This small molecule binds to this protein.
Small molecule (SMILES): CCCCCCCO[C@H]1CO[C@H](CO)[C@@H](O)[C@H](O)[C@@H]1O

Sequence of chain 1.B:
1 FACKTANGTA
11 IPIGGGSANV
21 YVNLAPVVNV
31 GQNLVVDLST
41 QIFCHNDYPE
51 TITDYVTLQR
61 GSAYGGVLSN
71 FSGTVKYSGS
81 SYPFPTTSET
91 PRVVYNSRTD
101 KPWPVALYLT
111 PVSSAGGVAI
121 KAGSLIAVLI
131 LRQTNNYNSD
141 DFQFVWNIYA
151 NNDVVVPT

Binding-site contacts:
Ligand atom O2 contacts residue ASP54 of chain 1.B at 2.5 Å (salt-bridge).
Ligand atom O5 contacts residue ILE13 of chain 1.B at 3.5 Å.
Ligand atom C contacts residue TYR48 of chain 1.B at 3.7 Å (hydrophobic).
Ligand atom O1 contacts residue PHE1 of chain 1.B at 2.7 Å (h-bond).
Ligand atom O3 contacts residue ASN135 of chain 1.B at 3.0 Å (h-bond).
Ligand atom O2 contacts residue PHE1 of chain 1.B at 2.9 Å (h-bond).
Ligand atom O4 contacts residue ASN135 of chain 1.B at 3.4 Å (h-bond).
Ligand atom O5 contacts residue PHE1 of chain 1.B at 3.0 Å (h-bond).
Ligand atom C8 contacts residue PHE1 of chain 1.B at 3.6 Å (hydrophobic).
Ligand atom C1 contacts residue TYR48 of chain 1.B at 3.8 Å (hydrophobic).
Ligand atom C11 contacts residue PHE1 of chain 1.B at 3.7 Å (hydrophobic).
Ligand atom C2 contacts residue TYR48 of chain 1.B at 3.6 Å (hydrophobic).
Ligand atom C13 contacts residue ILE13 of chain 1.B at 4.0 Å (hydrophobic).
Ligand atom O3 contacts residue ASP54 of chain 1.B at 2.6 Å (salt-bridge).
Ligand atom C12 contacts residue GLN133 of chain 1.B at 4.0 Å.
Ligand atom O3 contacts residue ILE52 of chain 1.B at 3.6 Å.
Ligand atom C8 contacts residue ASP47 of chain 1.B at 4.0 Å.
Ligand atom C10 contacts residue ASN46 of chain 1.B at 3.2 Å.
Ligand atom C10 contacts residue PHE1 of chain 1.B at 3.8 Å (hydrophobic).
Ligand atom C11 contacts residue ASP54 of chain 1.B at 3.5 Å.
Ligand atom O1 contacts residue ASP47 of chain 1.B at 3.6 Å.
Ligand atom C11 contacts residue GLN133 of chain 1.B at 3.7 Å.
Ligand atom C11 contacts residue ASN135 of chain 1.B at 4.0 Å.
Ligand atom O2 contacts residue ASP47 of chain 1.B at 3.0 Å (salt-bridge).
Ligand atom C12 contacts residue ASN135 of chain 1.B at 3.8 Å.
Ligand atom O4 contacts residue PHE142 of chain 1.B at 3.7 Å.
Ligand atom O4 contacts residue GLN133 of chain 1.B at 3.0 Å (h-bond).
Ligand atom O3 contacts residue GLN133 of chain 1.B at 3.5 Å (h-bond).
Ligand atom C6 contacts residue ASP140 of chain 1.B at 4.0 Å.
Ligand atom O4 contacts residue ASP140 of chain 1.B at 2.7 Å (salt-bridge).
Ligand atom C9 contacts residue ILE52 of chain 1.B at 4.0 Å (hydrophobic).
Ligand atom O2 contacts residue ASN46 of chain 1.B at 3.1 Å (h-bond).
Ligand atom C12 contacts residue ASP140 of chain 1.B at 3.2 Å.
Ligand atom C10 contacts residue ASP47 of chain 1.B at 3.6 Å.
Ligand atom C9 contacts residue PHE1 of chain 1.B at 3.6 Å (hydrophobic).
Ligand atom C13 contacts residue ASP140 of chain 1.B at 3.6 Å.
Ligand atom C5 contacts residue ASN138 of chain 1.B at 4.0 Å.
Ligand atom C10 contacts residue ASP54 of chain 1.B at 3.4 Å.
Ligand atom C8 contacts residue ILE13 of chain 1.B at 4.0 Å (hydrophobic).
Ligand atom C10 contacts residue TYR48 of chain 1.B at 3.8 Å (hydrophobic).